Sequence of chain 1.E:
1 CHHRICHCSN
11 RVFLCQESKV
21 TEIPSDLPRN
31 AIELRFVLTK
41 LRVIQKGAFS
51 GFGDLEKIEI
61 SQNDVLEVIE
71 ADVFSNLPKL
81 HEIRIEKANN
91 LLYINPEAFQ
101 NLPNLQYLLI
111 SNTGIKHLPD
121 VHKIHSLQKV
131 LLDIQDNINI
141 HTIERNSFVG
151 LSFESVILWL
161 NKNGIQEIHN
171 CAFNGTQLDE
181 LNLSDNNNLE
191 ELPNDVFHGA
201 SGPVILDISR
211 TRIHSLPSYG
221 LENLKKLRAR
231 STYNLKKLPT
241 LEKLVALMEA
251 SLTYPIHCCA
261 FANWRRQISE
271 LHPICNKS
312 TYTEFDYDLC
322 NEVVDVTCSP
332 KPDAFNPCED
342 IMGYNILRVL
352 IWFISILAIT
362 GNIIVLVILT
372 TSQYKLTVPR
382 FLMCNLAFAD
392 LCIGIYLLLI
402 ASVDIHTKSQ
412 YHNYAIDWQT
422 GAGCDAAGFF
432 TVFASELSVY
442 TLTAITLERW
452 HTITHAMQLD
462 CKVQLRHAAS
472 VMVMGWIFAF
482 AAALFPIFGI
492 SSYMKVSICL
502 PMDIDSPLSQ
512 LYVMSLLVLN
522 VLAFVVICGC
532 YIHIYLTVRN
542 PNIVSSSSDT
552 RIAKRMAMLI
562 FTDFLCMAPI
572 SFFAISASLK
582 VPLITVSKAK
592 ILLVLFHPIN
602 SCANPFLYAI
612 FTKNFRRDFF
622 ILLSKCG

Binding-site contacts:
Ligand atom C16 contacts residue CYS531 of chain 1.E at 4.2 Å (hydrophobic).
Ligand atom C24 contacts residue VAL527 of chain 1.E at 4.3 Å (hydrophobic).
Ligand atom C15 contacts residue MYR1 of chain 1.R at 3.7 Å.
Ligand atom C7 contacts residue MYR1 of chain 1.R at 3.8 Å.
Ligand atom C15 contacts residue HIS534 of chain 1.E at 4.2 Å.
Ligand atom C23 contacts residue LEU448 of chain 1.E at 3.5 Å (hydrophobic).
Ligand atom C21 contacts residue VAL527 of chain 1.E at 4.3 Å (hydrophobic).
Ligand atom C20 contacts residue CYS531 of chain 1.E at 4.0 Å (hydrophobic).
Ligand atom C7 contacts residue HIS534 of chain 1.E at 3.5 Å.
Ligand atom C24 contacts residue LEU448 of chain 1.E at 4.4 Å (hydrophobic).
Ligand atom C15 contacts residue GLY530 of chain 1.E at 4.4 Å.
Ligand atom C23 contacts residue VAL527 of chain 1.E at 4.4 Å (hydrophobic).
Ligand atom C6 contacts residue MYR1 of chain 1.R at 4.3 Å.
Ligand atom C6 contacts residue HIS534 of chain 1.E at 4.0 Å.
Ligand atom C12 contacts residue TRP451 of chain 1.E at 4.3 Å (hydrophobic).
Ligand atom C8 contacts residue HIS534 of chain 1.E at 4.5 Å.
Ligand atom C16 contacts residue GLY530 of chain 1.E at 4.0 Å.
Ligand atom C17 contacts residue CYS531 of chain 1.E at 4.4 Å (hydrophobic).
Ligand atom C22 contacts residue LEU448 of chain 1.E at 4.5 Å (hydrophobic).
Ligand atom C14 contacts residue HIS534 of chain 1.E at 4.2 Å.

A small-molecule ligand and the protein it binds are described below.
Small molecule (SMILES): CC(C)CCC[C@@H](C)[C@H]1CC[C@H]2[C@@H]3CC=C4C[C@@H](O)CC[C@]4(C)[C@H]3CC[C@]12C